Binding-site contacts:
Ligand atom N2 contacts residue ASN125 of chain 2.B at 3.2 Å (h-bond).
Ligand atom C2 contacts residue ASN125 of chain 2.B at 2.6 Å.
Ligand atom C4 contacts residue ASN125 of chain 2.B at 4.3 Å.
Ligand atom C5 contacts residue ASN125 of chain 2.B at 3.6 Å.
Ligand atom C7 contacts residue ASN125 of chain 2.B at 3.8 Å.
Ligand atom O5 contacts residue ASN125 of chain 2.B at 2.3 Å (h-bond).
Ligand atom C3 contacts residue ASN125 of chain 2.B at 3.9 Å.
Ligand atom O7 contacts residue ASN125 of chain 2.B at 4.0 Å.
Ligand atom C1 contacts residue ASN125 of chain 2.B at 1.5 Å.

A protein and the small-molecule ligand that binds it are described below.
Small molecule (SMILES): CC(=O)N[C@@H]1[C@@H](O)[C@H](O)[C@@H](CO)O[C@H]1O

Sequence of chain 2.B:
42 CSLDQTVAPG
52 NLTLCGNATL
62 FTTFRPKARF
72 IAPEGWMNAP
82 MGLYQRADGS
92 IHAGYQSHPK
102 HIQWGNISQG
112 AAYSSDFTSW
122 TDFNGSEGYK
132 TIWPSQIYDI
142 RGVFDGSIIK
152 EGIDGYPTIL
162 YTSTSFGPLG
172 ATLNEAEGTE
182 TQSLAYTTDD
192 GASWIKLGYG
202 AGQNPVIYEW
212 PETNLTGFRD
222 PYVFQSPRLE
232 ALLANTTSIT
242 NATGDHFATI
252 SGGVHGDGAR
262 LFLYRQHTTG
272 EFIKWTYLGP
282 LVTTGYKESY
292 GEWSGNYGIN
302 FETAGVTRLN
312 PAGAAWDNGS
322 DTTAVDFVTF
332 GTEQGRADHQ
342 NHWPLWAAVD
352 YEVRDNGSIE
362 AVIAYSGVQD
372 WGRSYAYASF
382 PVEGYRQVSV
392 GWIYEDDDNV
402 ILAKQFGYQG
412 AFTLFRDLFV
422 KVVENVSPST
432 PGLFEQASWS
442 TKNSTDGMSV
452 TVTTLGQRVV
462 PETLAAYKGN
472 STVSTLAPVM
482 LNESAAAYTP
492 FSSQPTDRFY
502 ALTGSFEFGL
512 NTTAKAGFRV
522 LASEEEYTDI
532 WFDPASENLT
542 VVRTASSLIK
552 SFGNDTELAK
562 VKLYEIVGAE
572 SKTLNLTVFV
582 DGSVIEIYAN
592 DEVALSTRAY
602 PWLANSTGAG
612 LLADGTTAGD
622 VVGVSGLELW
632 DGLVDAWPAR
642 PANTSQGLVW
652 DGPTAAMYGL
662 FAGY